The small molecule below binds the protein below.
Small molecule (SMILES): COc1cc(Cc2c[nH+]c(N)nc2N)cc(OC)c1OC

Binding-site contacts:
Ligand atom O15 contacts residue GLY17 of chain 1.A at 3.8 Å.
Ligand atom O15 contacts residue LEU19 of chain 1.A at 3.4 Å (h-bond).
Ligand atom C5 contacts residue PHE30 of chain 1.A at 3.1 Å (hydrophobic).
Ligand atom C4 contacts residue PHE30 of chain 1.A at 3.0 Å (hydrophobic).
Ligand atom N1 contacts residue PHE30 of chain 1.A at 3.4 Å.
Ligand atom C11 contacts residue LEU19 of chain 1.A at 3.5 Å (hydrophobic).
Ligand atom C16 contacts residue LEU19 of chain 1.A at 3.2 Å (hydrophobic).
Ligand atom C19 contacts residue GLY17 of chain 1.A at 2.7 Å.
Ligand atom C18 contacts residue LEU19 of chain 1.A at 3.7 Å (hydrophobic).
Ligand atom C6 contacts residue PHE30 of chain 1.A at 3.3 Å (hydrophobic).
Ligand atom C6 contacts residue LEU19 of chain 1.A at 3.5 Å (hydrophobic).
Ligand atom C19 contacts residue SER48 of chain 1.A at 3.7 Å.
Ligand atom N2 contacts residue TYR29 of chain 1.A at 3.5 Å.
Ligand atom C7 contacts residue PHE30 of chain 1.A at 3.2 Å (hydrophobic).
Ligand atom N3 contacts residue LEU4 of chain 1.A at 3.7 Å.
Ligand atom C19 contacts residue LEU19 of chain 1.A at 3.8 Å (hydrophobic).
Ligand atom N1 contacts residue ALA6 of chain 1.A at 3.8 Å.
Ligand atom O13 contacts residue LEU27 of chain 1.A at 3.4 Å.
Ligand atom C13 contacts residue LEU19 of chain 1.A at 3.8 Å (hydrophobic).
Ligand atom N3 contacts residue TRP5 of chain 1.A at 3.4 Å.
Ligand atom C4 contacts residue LEU4 of chain 1.A at 3.7 Å (hydrophobic).
Ligand atom C2 contacts residue PHE30 of chain 1.A at 3.7 Å (hydrophobic).
Ligand atom N4 contacts residue LEU4 of chain 1.A at 2.8 Å (h-bond).
Ligand atom C13 contacts residue LEU27 of chain 1.A at 3.7 Å (hydrophobic).
Ligand atom N4 contacts residue PHE30 of chain 1.A at 2.9 Å.
Ligand atom C19 contacts residue HIS18 of chain 1.A at 3.6 Å.
Ligand atom C15 contacts residue LEU19 of chain 1.A at 3.2 Å (hydrophobic).
Ligand atom C12 contacts residue PHE30 of chain 1.A at 3.5 Å (hydrophobic).
Ligand atom C2 contacts residue ALA6 of chain 1.A at 3.5 Å (hydrophobic).
Ligand atom O15 contacts residue HIS18 of chain 1.A at 3.7 Å.
Ligand atom N2 contacts residue THR116 of chain 1.A at 3.3 Å (h-bond).
Ligand atom N3 contacts residue ALA6 of chain 1.A at 3.7 Å.
Ligand atom N3 contacts residue PHE30 of chain 1.A at 3.7 Å.
Ligand atom N2 contacts residue ALA6 of chain 1.A at 3.1 Å.
Ligand atom C2 contacts residue TRP5 of chain 1.A at 3.8 Å (hydrophobic).
Ligand atom C14 contacts residue LEU19 of chain 1.A at 3.5 Å (hydrophobic).
Ligand atom N2 contacts residue ASP26 of chain 1.A at 2.9 Å (salt-bridge).
Ligand atom C2 contacts residue ASP26 of chain 1.A at 3.8 Å.
Ligand atom N1 contacts residue ASP26 of chain 1.A at 3.2 Å (salt-bridge).
Ligand atom N2 contacts residue TRP5 of chain 1.A at 3.6 Å.

Sequence of chain 1.A:
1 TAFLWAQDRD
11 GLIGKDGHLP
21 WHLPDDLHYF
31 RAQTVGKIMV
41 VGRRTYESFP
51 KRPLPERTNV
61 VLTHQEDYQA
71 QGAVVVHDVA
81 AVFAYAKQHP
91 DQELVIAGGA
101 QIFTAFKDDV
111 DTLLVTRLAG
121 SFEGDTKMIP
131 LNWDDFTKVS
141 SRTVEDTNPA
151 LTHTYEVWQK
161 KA